Binding-site contacts:
Ligand atom O6P contacts residue ARG352 of chain 1.F at 3.8 Å.
Ligand atom O6 contacts residue THR348 of chain 1.F at 3.6 Å.
Ligand atom C6 contacts residue THR438 of chain 1.F at 3.4 Å.
Ligand atom P2 contacts residue SER353 of chain 1.F at 3.6 Å.
Ligand atom O2 contacts residue GLY430 of chain 1.F at 3.4 Å (h-bond).
Ligand atom C4 contacts residue THR438 of chain 1.F at 3.9 Å.
Ligand atom P1 contacts residue ARG405 of chain 1.F at 3.6 Å.
Ligand atom O4 contacts residue GLY434 of chain 1.F at 2.5 Å (h-bond).
Ligand atom C4 contacts residue GLY434 of chain 1.F at 3.3 Å.
Ligand atom O2 contacts residue LEU347 of chain 1.F at 3.5 Å.
Ligand atom P2 contacts residue THR348 of chain 1.F at 3.5 Å.
Ligand atom O5 contacts residue LEU347 of chain 1.F at 3.7 Å.
Ligand atom O6P contacts residue THR348 of chain 1.F at 2.5 Å (h-bond).
Ligand atom O3 contacts residue ARG432 of chain 1.F at 2.8 Å (salt-bridge).
Ligand atom O5P contacts residue THR348 of chain 1.F at 3.6 Å.
Ligand atom O4P contacts residue SER353 of chain 1.F at 3.7 Å.
Ligand atom P2 contacts residue THR349 of chain 1.F at 3.7 Å.
Ligand atom C5 contacts residue GLY434 of chain 1.F at 3.4 Å.
Ligand atom O1P contacts residue GLY434 of chain 1.F at 3.0 Å (h-bond).
Ligand atom O4P contacts residue SER435 of chain 1.F at 3.6 Å.
Ligand atom O6 contacts residue THR349 of chain 1.F at 3.1 Å (h-bond).
Ligand atom O2P contacts residue ARG405 of chain 1.F at 2.4 Å (salt-bridge).
Ligand atom O6P contacts residue SER353 of chain 1.F at 2.6 Å (h-bond).
Ligand atom O3P contacts residue ARG405 of chain 1.F at 2.9 Å (salt-bridge).
Ligand atom O1 contacts residue GLY434 of chain 1.F at 3.7 Å.
Ligand atom P2 contacts residue SER435 of chain 1.F at 3.7 Å.
Ligand atom O4P contacts residue GLY436 of chain 1.F at 2.9 Å (h-bond).
Ligand atom O4 contacts residue GLY436 of chain 1.F at 3.7 Å.
Ligand atom O5P contacts residue THR349 of chain 1.F at 3.3 Å (h-bond).
Ligand atom O5P contacts residue THR350 of chain 1.F at 2.7 Å (h-bond).
Ligand atom C3 contacts residue ARG432 of chain 1.F at 3.4 Å.
Ligand atom O5P contacts residue SER435 of chain 1.F at 2.8 Å (h-bond).
Ligand atom C3 contacts residue GLY434 of chain 1.F at 3.5 Å.
Ligand atom O3P contacts residue TRP398 of chain 1.F at 2.8 Å (h-bond).
Ligand atom O3 contacts residue TRP398 of chain 1.F at 3.7 Å.
Ligand atom C6 contacts residue SER353 of chain 1.F at 3.7 Å.
Ligand atom C6 contacts residue LEU347 of chain 1.F at 3.6 Å (hydrophobic).
Ligand atom O4 contacts residue THR438 of chain 1.F at 3.5 Å (h-bond).
Ligand atom O3 contacts residue GLY430 of chain 1.F at 3.0 Å.
Ligand atom O4 contacts residue TYR437 of chain 1.F at 2.9 Å (h-bond).

Sequence of chain 1.F:
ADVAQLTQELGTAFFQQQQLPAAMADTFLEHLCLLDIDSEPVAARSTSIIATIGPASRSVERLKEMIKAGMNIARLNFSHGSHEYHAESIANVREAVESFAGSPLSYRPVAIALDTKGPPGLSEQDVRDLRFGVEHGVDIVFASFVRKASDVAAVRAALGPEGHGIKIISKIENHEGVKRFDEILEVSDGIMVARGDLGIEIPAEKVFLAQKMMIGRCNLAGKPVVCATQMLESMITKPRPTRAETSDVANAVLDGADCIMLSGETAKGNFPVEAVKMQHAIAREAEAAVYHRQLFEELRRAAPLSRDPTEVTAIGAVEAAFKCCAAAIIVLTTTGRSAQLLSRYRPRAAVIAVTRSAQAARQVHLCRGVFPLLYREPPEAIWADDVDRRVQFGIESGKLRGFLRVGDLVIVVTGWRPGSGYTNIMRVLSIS

This small molecule binds to this protein.
Small molecule (SMILES): O=P(O)(O)OC[C@H]1O[C@](O)(COP(=O)(O)O)[C@@H](O)[C@@H]1O